Binding-site contacts:
Ligand atom C10 contacts residue TYR292 of chain 1.D at 3.7 Å (hydrophobic).
Ligand atom O1 contacts residue ASN219 of chain 1.D at 4.3 Å.
Ligand atom C6 contacts residue VAL304 of chain 1.D at 4.0 Å (hydrophobic).
Ligand atom C5 contacts residue VAL304 of chain 1.D at 3.4 Å (hydrophobic).
Ligand atom N2 contacts residue GLY216 of chain 1.D at 2.7 Å (h-bond).
Ligand atom C5 contacts residue GLU316 of chain 1.D at 3.9 Å.
Ligand atom C1 contacts residue HIS221 of chain 1.D at 4.0 Å.
Ligand atom C1 contacts residue ILE222 of chain 1.D at 4.2 Å (hydrophobic).
Ligand atom C6 contacts residue ASN362 of chain 1.D at 4.0 Å.
Ligand atom C1 contacts residue GLY216 of chain 1.D at 3.5 Å.
Ligand atom C1 contacts residue THR294 of chain 1.D at 4.0 Å.
Ligand atom C10 contacts residue ILE222 of chain 1.D at 4.0 Å (hydrophobic).
Ligand atom C9 contacts residue TRP307 of chain 1.D at 4.1 Å (hydrophobic).
Ligand atom C6 contacts residue GLN314 of chain 1.D at 3.4 Å.
Ligand atom C5 contacts residue ASN362 of chain 1.D at 4.1 Å.
Ligand atom C3 contacts residue THR294 of chain 1.D at 4.4 Å.
Ligand atom C8 contacts residue PHE361 of chain 1.D at 4.0 Å (hydrophobic).
Ligand atom C6 contacts residue PHE361 of chain 1.D at 4.2 Å (hydrophobic).
Ligand atom O1 contacts residue GLY216 of chain 1.D at 3.4 Å (h-bond).
Ligand atom C4 contacts residue GLY216 of chain 1.D at 3.8 Å.
Ligand atom C8 contacts residue VAL304 of chain 1.D at 4.1 Å (hydrophobic).
Ligand atom O1 contacts residue THR294 of chain 1.D at 4.0 Å.
Ligand atom C7 contacts residue PHE361 of chain 1.D at 3.6 Å (hydrophobic).
Ligand atom O1 contacts residue TYR292 of chain 1.D at 4.3 Å.
Ligand atom N2 contacts residue HIS221 of chain 1.D at 4.2 Å.
Ligand atom C5 contacts residue GLN314 of chain 1.D at 3.4 Å.
Ligand atom C3 contacts residue VAL304 of chain 1.D at 4.0 Å (hydrophobic).
Ligand atom C1 contacts residue TYR292 of chain 1.D at 4.2 Å (hydrophobic).
Ligand atom C3 contacts residue GLY216 of chain 1.D at 3.7 Å.
Ligand atom O1 contacts residue ASP218 of chain 1.D at 4.2 Å.
Ligand atom C9 contacts residue PHE361 of chain 1.D at 4.2 Å (hydrophobic).
Ligand atom O1 contacts residue ILE222 of chain 1.D at 4.0 Å.
Ligand atom O1 contacts residue HIS221 of chain 1.D at 3.7 Å.
Ligand atom C4 contacts residue VAL304 of chain 1.D at 3.4 Å (hydrophobic).
Ligand atom N2 contacts residue THR294 of chain 1.D at 3.7 Å.
Ligand atom C7 contacts residue VAL304 of chain 1.D at 4.2 Å (hydrophobic).
Ligand atom C4 contacts residue LEU302 of chain 1.D at 3.5 Å (hydrophobic).
Ligand atom C6 contacts residue TRP307 of chain 1.D at 3.7 Å (hydrophobic).
Ligand atom C7 contacts residue TRP307 of chain 1.D at 3.4 Å (hydrophobic).
Ligand atom C5 contacts residue LEU302 of chain 1.D at 4.0 Å (hydrophobic).

This protein binds this small molecule.
Small molecule (SMILES): O=c1ccc2ccccc2[nH]1

Sequence of chain 1.D:
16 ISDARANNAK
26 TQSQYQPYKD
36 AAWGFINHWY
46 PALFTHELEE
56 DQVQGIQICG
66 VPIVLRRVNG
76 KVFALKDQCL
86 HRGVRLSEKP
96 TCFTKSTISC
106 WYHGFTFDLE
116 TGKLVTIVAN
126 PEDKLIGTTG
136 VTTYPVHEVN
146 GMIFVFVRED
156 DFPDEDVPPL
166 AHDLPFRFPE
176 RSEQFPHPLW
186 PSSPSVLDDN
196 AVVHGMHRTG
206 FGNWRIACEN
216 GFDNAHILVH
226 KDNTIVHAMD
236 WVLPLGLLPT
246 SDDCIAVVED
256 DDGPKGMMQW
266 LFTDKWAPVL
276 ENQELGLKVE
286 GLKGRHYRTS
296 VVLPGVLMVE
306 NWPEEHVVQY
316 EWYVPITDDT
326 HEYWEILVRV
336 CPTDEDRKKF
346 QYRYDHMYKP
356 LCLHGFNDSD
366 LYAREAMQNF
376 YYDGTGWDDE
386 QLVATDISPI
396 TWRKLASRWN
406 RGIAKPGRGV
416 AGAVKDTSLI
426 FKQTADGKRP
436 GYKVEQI